A protein and the small-molecule ligand that binds it are described below.
Small molecule (SMILES): Nc1nc(Nc2ccc(S(N)(=O)=O)cc2)sc1C(=O)Nc1c(F)cccc1F

Sequence of chain 1.A:
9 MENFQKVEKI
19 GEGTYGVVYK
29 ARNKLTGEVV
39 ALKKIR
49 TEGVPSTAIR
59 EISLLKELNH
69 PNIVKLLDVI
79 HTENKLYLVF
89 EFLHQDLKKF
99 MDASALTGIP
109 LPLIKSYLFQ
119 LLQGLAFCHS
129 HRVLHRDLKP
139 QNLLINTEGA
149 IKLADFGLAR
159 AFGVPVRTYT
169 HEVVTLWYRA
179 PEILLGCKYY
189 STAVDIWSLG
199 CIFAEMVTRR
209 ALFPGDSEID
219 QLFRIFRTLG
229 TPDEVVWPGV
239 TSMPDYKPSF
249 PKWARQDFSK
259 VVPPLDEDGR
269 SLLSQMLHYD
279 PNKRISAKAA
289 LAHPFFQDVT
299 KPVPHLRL

Binding-site contacts:
Ligand atom O17 contacts residue LYS97 of chain 1.A at 3.1 Å.
Ligand atom O17 contacts residue ASP94 of chain 1.A at 3.1 Å (salt-bridge).
Ligand atom N7 contacts residue VAL72 of chain 1.A at 3.6 Å.
Ligand atom C1 contacts residue ALA39 of chain 1.A at 3.6 Å (hydrophobic).
Ligand atom C23 contacts residue VAL26 of chain 1.A at 3.7 Å (hydrophobic).
Ligand atom C1 contacts residue LEU142 of chain 1.A at 3.4 Å (hydrophobic).
Ligand atom O17 contacts residue GLN93 of chain 1.A at 3.5 Å.
Ligand atom C21 contacts residue LYS41 of chain 1.A at 3.4 Å.
Ligand atom S16 contacts residue ASP94 of chain 1.A at 3.5 Å (salt-bridge).
Ligand atom N7 contacts residue PHE88 of chain 1.A at 3.4 Å.
Ligand atom N7 contacts residue GLU89 of chain 1.A at 2.5 Å (salt-bridge).
Ligand atom N3 contacts residue LEU142 of chain 1.A at 3.6 Å.
Ligand atom C14 contacts residue ILE18 of chain 1.A at 3.6 Å (hydrophobic).
Ligand atom S5 contacts residue LEU142 of chain 1.A at 3.7 Å.
Ligand atom C2 contacts residue GLU89 of chain 1.A at 3.7 Å.
Ligand atom C22 contacts residue LYS41 of chain 1.A at 3.2 Å.
Ligand atom C4 contacts residue LEU142 of chain 1.A at 3.7 Å (hydrophobic).
Ligand atom F27 contacts residue ASN140 of chain 1.A at 3.8 Å.
Ligand atom N3 contacts residue LEU91 of chain 1.A at 3.2 Å (h-bond).
Ligand atom C2 contacts residue LEU142 of chain 1.A at 3.4 Å (hydrophobic).
Ligand atom O9 contacts residue PHE88 of chain 1.A at 3.6 Å.
Ligand atom C15 contacts residue ASP94 of chain 1.A at 3.4 Å.
Ligand atom C12 contacts residue LEU91 of chain 1.A at 3.0 Å (hydrophobic).
Ligand atom C2 contacts residue ALA39 of chain 1.A at 3.2 Å (hydrophobic).
Ligand atom N18 contacts residue ASP94 of chain 1.A at 2.7 Å (salt-bridge).
Ligand atom N8 contacts residue PHE90 of chain 1.A at 3.7 Å.
Ligand atom O19 contacts residue LYS97 of chain 1.A at 3.3 Å (salt-bridge).
Ligand atom C4 contacts residue LEU91 of chain 1.A at 3.5 Å (hydrophobic).
Ligand atom C11 contacts residue HIS92 of chain 1.A at 3.1 Å.
Ligand atom N3 contacts residue ALA39 of chain 1.A at 3.7 Å.
Ligand atom C12 contacts residue HIS92 of chain 1.A at 3.5 Å.
Ligand atom N8 contacts residue LEU91 of chain 1.A at 2.5 Å (h-bond).
Ligand atom S16 contacts residue LYS97 of chain 1.A at 3.7 Å.
Ligand atom F28 contacts residue PHE88 of chain 1.A at 3.3 Å.
Ligand atom F28 contacts residue LYS41 of chain 1.A at 3.2 Å.
Ligand atom C23 contacts residue LYS41 of chain 1.A at 3.7 Å.
Ligand atom C26 contacts residue ASP153 of chain 1.A at 3.1 Å.
Ligand atom C13 contacts residue LEU91 of chain 1.A at 3.0 Å (hydrophobic).
Ligand atom C21 contacts residue ASP153 of chain 1.A at 2.9 Å.
Ligand atom N7 contacts residue ALA39 of chain 1.A at 3.2 Å.